Sequence of chain 1.A:
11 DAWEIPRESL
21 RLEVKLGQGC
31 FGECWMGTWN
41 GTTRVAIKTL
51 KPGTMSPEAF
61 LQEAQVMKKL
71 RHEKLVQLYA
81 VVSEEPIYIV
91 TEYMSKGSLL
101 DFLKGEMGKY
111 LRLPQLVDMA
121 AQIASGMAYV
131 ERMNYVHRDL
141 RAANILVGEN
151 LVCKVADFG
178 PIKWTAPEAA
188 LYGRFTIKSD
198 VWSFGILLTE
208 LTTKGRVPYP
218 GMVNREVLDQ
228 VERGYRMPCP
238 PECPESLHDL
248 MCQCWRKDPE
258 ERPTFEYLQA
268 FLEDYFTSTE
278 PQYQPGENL

The protein below binds the small molecule below.
Small molecule (SMILES): COCCn1c(C[C@H](C#N)C(=O)NC(C)C)c(-c2ccc(Cl)cc2)c2c(N)ncnc21

Binding-site contacts:
Ligand atom CL contacts residue MET67 of chain 1.A at 3.9 Å.
Ligand atom N contacts residue THR91 of chain 1.A at 3.2 Å (h-bond).
Ligand atom C15 contacts residue CYS34 of chain 1.A at 3.6 Å (hydrophobic).
Ligand atom C1 contacts residue TYR93 of chain 1.A at 4.0 Å (hydrophobic).
Ligand atom N2 contacts residue LEU26 of chain 1.A at 3.9 Å.
Ligand atom C8 contacts residue THR91 of chain 1.A at 3.9 Å.
Ligand atom N contacts residue LEU146 of chain 1.A at 3.9 Å.
Ligand atom C17 contacts residue LYS48 of chain 1.A at 3.6 Å.
Ligand atom C12 contacts residue CYS34 of chain 1.A at 1.9 Å (hydrophobic).
Ligand atom N1 contacts residue ALA46 of chain 1.A at 3.8 Å.
Ligand atom C19 contacts residue LEU146 of chain 1.A at 3.9 Å (hydrophobic).
Ligand atom C3 contacts residue LEU146 of chain 1.A at 3.8 Å (hydrophobic).
Ligand atom C9 contacts residue THR91 of chain 1.A at 3.9 Å.
Ligand atom C1 contacts residue LEU146 of chain 1.A at 4.0 Å (hydrophobic).
Ligand atom N1 contacts residue TYR93 of chain 1.A at 4.0 Å.
Ligand atom C20 contacts residue LEU26 of chain 1.A at 3.8 Å (hydrophobic).
Ligand atom C contacts residue LEU146 of chain 1.A at 3.7 Å (hydrophobic).
Ligand atom N2 contacts residue MET94 of chain 1.A at 4.0 Å.
Ligand atom C8 contacts residue LYS48 of chain 1.A at 3.9 Å.
Ligand atom N2 contacts residue LEU146 of chain 1.A at 3.8 Å.
Ligand atom N5 contacts residue CYS34 of chain 1.A at 3.5 Å (h-bond).
Ligand atom O contacts residue CYS34 of chain 1.A at 3.6 Å (h-bond).
Ligand atom N contacts residue ALA46 of chain 1.A at 3.3 Å.
Ligand atom N1 contacts residue GLU92 of chain 1.A at 4.1 Å.
Ligand atom C9 contacts residue LYS48 of chain 1.A at 3.4 Å.
Ligand atom N1 contacts residue MET94 of chain 1.A at 3.1 Å (h-bond).
Ligand atom C21 contacts residue LEU26 of chain 1.A at 3.4 Å (hydrophobic).
Ligand atom CL contacts residue LYS48 of chain 1.A at 4.0 Å.
Ligand atom C4 contacts residue CYS34 of chain 1.A at 3.6 Å (hydrophobic).
Ligand atom C11 contacts residue CYS34 of chain 1.A at 2.8 Å (hydrophobic).
Ligand atom N contacts residue VAL76 of chain 1.A at 4.1 Å.
Ligand atom CL contacts residue ILE89 of chain 1.A at 4.0 Å.
Ligand atom C6 contacts residue LEU146 of chain 1.A at 4.1 Å (hydrophobic).
Ligand atom C10 contacts residue LYS48 of chain 1.A at 3.9 Å.
Ligand atom C2 contacts residue LEU146 of chain 1.A at 3.7 Å (hydrophobic).
Ligand atom C contacts residue ALA46 of chain 1.A at 3.5 Å (hydrophobic).
Ligand atom CL contacts residue THR91 of chain 1.A at 3.6 Å.
Ligand atom C1 contacts residue MET94 of chain 1.A at 3.2 Å (hydrophobic).
Ligand atom C13 contacts residue CYS34 of chain 1.A at 3.1 Å (hydrophobic).
Ligand atom N contacts residue GLU92 of chain 1.A at 3.3 Å (salt-bridge).